Binding-site contacts:
Ligand atom N3 contacts residue GLY228 of chain 1.B at 3.5 Å (h-bond).
Ligand atom O1 contacts residue GLY228 of chain 1.B at 3.3 Å (h-bond).
Ligand atom C22 contacts residue GLY228 of chain 1.B at 3.6 Å.
Ligand atom N2 contacts residue GLY238 of chain 1.B at 3.5 Å.
Ligand atom C33 contacts residue GLY230 of chain 1.B at 3.6 Å.
Ligand atom C5 contacts residue GLY228 of chain 1.B at 3.3 Å.
Ligand atom C5 contacts residue GLU202 of chain 1.B at 3.6 Å.
Ligand atom C16 contacts residue ILE179 of chain 1.B at 3.3 Å (hydrophobic).
Ligand atom C27 contacts residue GLU229 of chain 1.B at 3.4 Å.
Ligand atom C9 contacts residue HIS43 of chain 1.B at 3.2 Å.
Ligand atom C11 contacts residue LEU96 of chain 1.B at 3.7 Å (hydrophobic).
Ligand atom C33 contacts residue GLU202 of chain 1.B at 3.6 Å.
Ligand atom O4 contacts residue GLU202 of chain 1.B at 3.0 Å (salt-bridge).
Ligand atom C13 contacts residue TYR47 of chain 1.B at 3.4 Å (hydrophobic).
Ligand atom C25 contacts residue GLU229 of chain 1.B at 3.3 Å.
Ligand atom C4 contacts residue GLU202 of chain 1.B at 3.7 Å.
Ligand atom C1 contacts residue ASP199 of chain 1.B at 3.6 Å.
Ligand atom C10 contacts residue LEU96 of chain 1.B at 3.8 Å (hydrophobic).
Ligand atom O1 contacts residue TRP227 of chain 1.B at 3.5 Å.
Ligand atom C33 contacts residue GLY228 of chain 1.B at 3.6 Å.
Ligand atom C2 contacts residue GLY230 of chain 1.B at 3.5 Å.
Ligand atom C16 contacts residue TRP227 of chain 1.B at 3.6 Å (hydrophobic).
Ligand atom C10 contacts residue HIS43 of chain 1.B at 3.4 Å.
Ligand atom N4 contacts residue GLU202 of chain 1.B at 3.2 Å (salt-bridge).
Ligand atom N1 contacts residue GLY230 of chain 1.B at 2.8 Å (h-bond).
Ligand atom N3 contacts residue TRP227 of chain 1.B at 3.6 Å.
Ligand atom C17 contacts residue TRP227 of chain 1.B at 3.6 Å (hydrophobic).
Ligand atom C17 contacts residue ILE179 of chain 1.B at 3.5 Å (hydrophobic).
Ligand atom N1 contacts residue ASP199 of chain 1.B at 2.8 Å (salt-bridge).
Ligand atom C2 contacts residue GLY228 of chain 1.B at 3.3 Å.
Ligand atom C4 contacts residue GLY230 of chain 1.B at 3.6 Å.
Ligand atom N2 contacts residue ALA200 of chain 1.B at 3.4 Å.
Ligand atom C7 contacts residue GLU202 of chain 1.B at 3.4 Å.
Ligand atom N1 contacts residue ALA200 of chain 1.B at 3.2 Å (h-bond).
Ligand atom C1 contacts residue ALA200 of chain 1.B at 3.6 Å (hydrophobic).
Ligand atom O5 contacts residue GLY230 of chain 1.B at 3.0 Å (h-bond).
Ligand atom N2 contacts residue ASP199 of chain 1.B at 2.9 Å (salt-bridge).
Ligand atom C11 contacts residue TYR47 of chain 1.B at 3.5 Å (hydrophobic).
Ligand atom C7 contacts residue TRP50 of chain 1.B at 3.4 Å (hydrophobic).
Ligand atom C26 contacts residue GLU229 of chain 1.B at 3.0 Å.

Sequence of chain 1.B:
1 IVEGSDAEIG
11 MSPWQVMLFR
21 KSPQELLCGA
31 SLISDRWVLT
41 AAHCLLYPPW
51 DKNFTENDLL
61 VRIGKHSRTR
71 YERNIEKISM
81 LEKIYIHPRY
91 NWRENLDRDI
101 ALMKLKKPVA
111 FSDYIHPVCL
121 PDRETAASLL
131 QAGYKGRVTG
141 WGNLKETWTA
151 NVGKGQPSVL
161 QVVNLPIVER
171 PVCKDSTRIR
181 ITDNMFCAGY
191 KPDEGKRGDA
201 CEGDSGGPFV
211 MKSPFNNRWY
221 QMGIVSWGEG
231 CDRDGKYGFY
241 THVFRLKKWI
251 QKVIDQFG

This small molecule binds to this protein.
Small molecule (SMILES): [H]/N=C(/N)NCCC[C@@H]1NC(=O)Cc2cccn2C(=O)CN(Cc2ccco2)Cc2ccccc2CSC[C@@H](C(N)=O)NC1=O